Binding-site contacts:
Ligand atom C8 contacts residue ASN184 of chain 1.A at 4.2 Å.
Ligand atom C8 contacts residue THR186 of chain 1.A at 4.3 Å.
Ligand atom C5 contacts residue GLU187 of chain 1.A at 4.4 Å.
Ligand atom C7 contacts residue ASN184 of chain 1.A at 3.0 Å.
Ligand atom C5 contacts residue ASP72 of chain 1.A at 4.0 Å.
Ligand atom N2 contacts residue ASN184 of chain 1.A at 2.8 Å (h-bond).
Ligand atom O5 contacts residue ASP72 of chain 1.A at 3.3 Å (salt-bridge).
Ligand atom C1 contacts residue ASP72 of chain 1.A at 4.2 Å.
Ligand atom O6 contacts residue SER74 of chain 1.A at 3.5 Å (h-bond).
Ligand atom C1 contacts residue ASN184 of chain 1.A at 1.4 Å.
Ligand atom C5 contacts residue ASN184 of chain 1.A at 3.6 Å.
Ligand atom C2 contacts residue ASN184 of chain 1.A at 2.2 Å.
Ligand atom O7 contacts residue ASN184 of chain 1.A at 3.0 Å (h-bond).
Ligand atom C6 contacts residue SER74 of chain 1.A at 3.6 Å.
Ligand atom O5 contacts residue ASN184 of chain 1.A at 2.4 Å (h-bond).
Ligand atom O6 contacts residue ASP72 of chain 1.A at 2.8 Å (salt-bridge).
Ligand atom C6 contacts residue ASP72 of chain 1.A at 3.7 Å.
Ligand atom C4 contacts residue ASN184 of chain 1.A at 4.1 Å.
Ligand atom C3 contacts residue ASN184 of chain 1.A at 3.6 Å.

This protein binds this small molecule.
Small molecule (SMILES): CC(=O)N[C@@H]1[C@@H](O)[C@H](O)[C@@H](CO)O[C@H]1O

Sequence of chain 1.A:
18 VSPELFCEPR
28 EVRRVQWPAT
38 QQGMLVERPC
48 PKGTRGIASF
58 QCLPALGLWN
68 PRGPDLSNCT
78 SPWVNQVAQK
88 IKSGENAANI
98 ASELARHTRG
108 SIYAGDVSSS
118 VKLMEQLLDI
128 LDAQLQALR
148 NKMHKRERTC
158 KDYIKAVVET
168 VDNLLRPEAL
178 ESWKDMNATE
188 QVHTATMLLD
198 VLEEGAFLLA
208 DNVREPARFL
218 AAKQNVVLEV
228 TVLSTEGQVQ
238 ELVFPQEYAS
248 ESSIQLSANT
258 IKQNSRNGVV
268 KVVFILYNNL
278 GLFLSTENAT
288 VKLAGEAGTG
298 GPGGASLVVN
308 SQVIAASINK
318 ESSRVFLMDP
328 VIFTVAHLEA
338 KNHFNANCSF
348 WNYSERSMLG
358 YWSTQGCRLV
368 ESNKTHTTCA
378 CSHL